Binding-site contacts:
Ligand atom C8 contacts residue LEU83 of chain 1.E at 3.9 Å (hydrophobic).
Ligand atom C5 contacts residue TYR78 of chain 1.E at 3.8 Å (hydrophobic).
Ligand atom N3 contacts residue PHE32 of chain 1.D at 3.8 Å.
Ligand atom C16 contacts residue TYR161 of chain 1.D at 3.4 Å (hydrophobic).
Ligand atom C6 contacts residue LEU83 of chain 1.E at 3.7 Å (hydrophobic).
Ligand atom O5 contacts residue TYR161 of chain 1.D at 3.5 Å.
Ligand atom C12 contacts residue PRO10 of chain 1.E at 3.8 Å (hydrophobic).
Ligand atom O2 contacts residue ILE28 of chain 1.D at 3.6 Å.
Ligand atom N3 contacts residue LEU83 of chain 1.E at 3.7 Å.
Ligand atom C11 contacts residue PRO10 of chain 1.E at 3.7 Å (hydrophobic).
Ligand atom O4 contacts residue ASP84 of chain 1.E at 3.2 Å.
Ligand atom C5 contacts residue LEU83 of chain 1.E at 3.9 Å (hydrophobic).
Ligand atom C16 contacts residue ASP84 of chain 1.E at 3.6 Å.
Ligand atom C17 contacts residue TYR161 of chain 1.D at 3.3 Å (hydrophobic).
Ligand atom C19 contacts residue TYR161 of chain 1.D at 3.5 Å (hydrophobic).
Ligand atom C19 contacts residue GLY160 of chain 1.D at 3.2 Å.
Ligand atom C17 contacts residue ASP86 of chain 1.E at 3.6 Å.
Ligand atom C18 contacts residue ARG27 of chain 1.D at 3.2 Å.
Ligand atom C7 contacts residue LEU83 of chain 1.E at 3.7 Å (hydrophobic).
Ligand atom C15 contacts residue TYR161 of chain 1.D at 3.4 Å (hydrophobic).
Ligand atom N1 contacts residue PHE32 of chain 1.D at 3.7 Å.
Ligand atom C9 contacts residue ASP84 of chain 1.E at 3.2 Å.
Ligand atom C7 contacts residue PHE32 of chain 1.D at 3.9 Å (hydrophobic).
Ligand atom O4 contacts residue GLY160 of chain 1.D at 3.5 Å (h-bond).
Ligand atom O4 contacts residue TYR161 of chain 1.D at 3.6 Å.
Ligand atom C12 contacts residue PHE13 of chain 1.E at 3.6 Å (hydrophobic).
Ligand atom C11 contacts residue PHE32 of chain 1.D at 3.7 Å (hydrophobic).
Ligand atom C10 contacts residue ASP84 of chain 1.E at 3.4 Å.
Ligand atom O1 contacts residue LEU14 of chain 1.E at 3.7 Å.
Ligand atom C3 contacts residue LEU85 of chain 1.E at 3.7 Å (hydrophobic).
Ligand atom O3 contacts residue ARG29 of chain 1.D at 3.2 Å (salt-bridge).
Ligand atom O1 contacts residue LEU85 of chain 1.E at 3.3 Å.
Ligand atom C17 contacts residue ARG27 of chain 1.D at 3.7 Å.
Ligand atom O2 contacts residue ARG29 of chain 1.D at 2.8 Å (salt-bridge).
Ligand atom C15 contacts residue ASP84 of chain 1.E at 3.3 Å.
Ligand atom C14 contacts residue ASP84 of chain 1.E at 3.4 Å.
Ligand atom C2 contacts residue ASP84 of chain 1.E at 3.3 Å.
Ligand atom C14 contacts residue TYR161 of chain 1.D at 3.6 Å (hydrophobic).
Ligand atom C13 contacts residue ASP84 of chain 1.E at 3.7 Å.
Ligand atom O5 contacts residue LEU85 of chain 1.E at 3.4 Å (h-bond).

Sequence of chain 1.D:
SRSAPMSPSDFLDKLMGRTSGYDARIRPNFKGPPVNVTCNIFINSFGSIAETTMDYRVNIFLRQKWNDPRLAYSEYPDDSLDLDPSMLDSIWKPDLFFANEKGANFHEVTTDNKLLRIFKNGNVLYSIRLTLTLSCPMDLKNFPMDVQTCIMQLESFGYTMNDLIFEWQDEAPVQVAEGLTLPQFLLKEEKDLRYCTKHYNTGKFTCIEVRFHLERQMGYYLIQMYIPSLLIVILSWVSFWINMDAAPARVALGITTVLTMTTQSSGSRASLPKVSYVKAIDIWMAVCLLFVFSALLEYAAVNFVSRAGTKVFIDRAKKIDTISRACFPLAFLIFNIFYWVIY

Sequence of chain 1.E:
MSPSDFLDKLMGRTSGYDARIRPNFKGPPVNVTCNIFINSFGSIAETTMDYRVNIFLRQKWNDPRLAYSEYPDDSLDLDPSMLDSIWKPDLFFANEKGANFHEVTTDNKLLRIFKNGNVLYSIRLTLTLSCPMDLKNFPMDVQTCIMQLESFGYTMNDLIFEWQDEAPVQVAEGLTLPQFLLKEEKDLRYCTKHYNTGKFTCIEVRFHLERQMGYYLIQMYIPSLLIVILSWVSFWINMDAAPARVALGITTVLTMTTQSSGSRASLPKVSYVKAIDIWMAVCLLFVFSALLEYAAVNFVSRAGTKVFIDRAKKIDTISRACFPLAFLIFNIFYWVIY

A protein and the small-molecule ligand that binds it are described below.
Small molecule (SMILES): C[C@H]1[C@H]2C(=O)N(C)c3ccncc3[C@H]2CN1S(=O)(=O)c1ccc2c(c1)OCO2